Binding-site contacts:
Ligand atom C4 contacts residue LYS133 of chain 1.D at 4.5 Å.
Ligand atom N2 contacts residue ASN122 of chain 1.D at 3.2 Å (h-bond).
Ligand atom C1 contacts residue ASN122 of chain 1.D at 1.5 Å.
Ligand atom C8 contacts residue GLN100 of chain 1.D at 3.4 Å.
Ligand atom C4 contacts residue ASN122 of chain 1.D at 4.3 Å.
Ligand atom C3 contacts residue LYS133 of chain 1.D at 4.2 Å.
Ligand atom C2 contacts residue LYS133 of chain 1.D at 4.2 Å.
Ligand atom C7 contacts residue ASN122 of chain 1.D at 4.3 Å.
Ligand atom C5 contacts residue LYS133 of chain 1.D at 3.7 Å.
Ligand atom C1 contacts residue LYS133 of chain 1.D at 3.4 Å.
Ligand atom C5 contacts residue ASN122 of chain 1.D at 3.5 Å.
Ligand atom O6 contacts residue LYS133 of chain 1.D at 2.5 Å (salt-bridge).
Ligand atom O5 contacts residue LYS133 of chain 1.D at 3.5 Å (salt-bridge).
Ligand atom C3 contacts residue ASN122 of chain 1.D at 3.9 Å.
Ligand atom C2 contacts residue ASN122 of chain 1.D at 2.7 Å.
Ligand atom O5 contacts residue ASN122 of chain 1.D at 2.3 Å (h-bond).
Ligand atom C6 contacts residue LYS133 of chain 1.D at 3.4 Å.
Ligand atom O7 contacts residue LYS133 of chain 1.D at 4.2 Å.

A small-molecule ligand and the protein it binds are described below.
Small molecule (SMILES): CC(=O)N[C@H]1[C@H](O[C@H]2[C@H](O)[C@@H](NC(C)=O)CO[C@@H]2CO)O[C@H](CO)[C@@H](O[C@@H]2O[C@H](CO[C@H]3O[C@H](CO[C@H]4O[C@H](CO)[C@@H](O)[C@H](O)[C@@H]4O)[C@@H](O)[C@H](O)[C@@H]3O)[C@@H](O)[C@H](O)[C@@H]2O)[C@@H]1O

Sequence of chain 1.D:
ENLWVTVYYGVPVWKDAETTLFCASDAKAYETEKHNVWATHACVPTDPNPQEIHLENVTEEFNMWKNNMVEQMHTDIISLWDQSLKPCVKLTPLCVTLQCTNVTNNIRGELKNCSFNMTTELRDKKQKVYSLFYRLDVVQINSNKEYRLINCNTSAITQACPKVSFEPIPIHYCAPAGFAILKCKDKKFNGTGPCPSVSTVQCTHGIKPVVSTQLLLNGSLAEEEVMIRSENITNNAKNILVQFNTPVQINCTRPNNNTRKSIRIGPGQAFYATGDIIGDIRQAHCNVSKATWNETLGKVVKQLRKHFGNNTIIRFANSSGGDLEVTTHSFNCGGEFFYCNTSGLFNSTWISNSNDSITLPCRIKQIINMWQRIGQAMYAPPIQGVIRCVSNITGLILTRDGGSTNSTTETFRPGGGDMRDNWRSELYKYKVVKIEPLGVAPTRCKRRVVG